Binding-site contacts:
Ligand atom O7 contacts residue ASN657 of chain 1.A at 3.9 Å.
Ligand atom C2 contacts residue ASN657 of chain 1.A at 2.5 Å.
Ligand atom O5 contacts residue ASN657 of chain 1.A at 2.4 Å (h-bond).
Ligand atom C3 contacts residue ASN657 of chain 1.A at 3.8 Å.
Ligand atom O7 contacts residue HIS655 of chain 1.A at 4.2 Å.
Ligand atom C4 contacts residue ASN657 of chain 1.A at 4.3 Å.
Ligand atom C7 contacts residue ASN657 of chain 1.A at 3.6 Å.
Ligand atom N2 contacts residue ASN657 of chain 1.A at 3.0 Å (h-bond).
Ligand atom C5 contacts residue ASN657 of chain 1.A at 3.7 Å.
Ligand atom C1 contacts residue ASN657 of chain 1.A at 1.4 Å.

A protein and the small-molecule ligand that binds it are described below.
Small molecule (SMILES): CC(=O)N[C@@H]1[C@@H](O)[C@H](O)[C@@H](CO)O[C@H]1O

Sequence of chain 1.A:
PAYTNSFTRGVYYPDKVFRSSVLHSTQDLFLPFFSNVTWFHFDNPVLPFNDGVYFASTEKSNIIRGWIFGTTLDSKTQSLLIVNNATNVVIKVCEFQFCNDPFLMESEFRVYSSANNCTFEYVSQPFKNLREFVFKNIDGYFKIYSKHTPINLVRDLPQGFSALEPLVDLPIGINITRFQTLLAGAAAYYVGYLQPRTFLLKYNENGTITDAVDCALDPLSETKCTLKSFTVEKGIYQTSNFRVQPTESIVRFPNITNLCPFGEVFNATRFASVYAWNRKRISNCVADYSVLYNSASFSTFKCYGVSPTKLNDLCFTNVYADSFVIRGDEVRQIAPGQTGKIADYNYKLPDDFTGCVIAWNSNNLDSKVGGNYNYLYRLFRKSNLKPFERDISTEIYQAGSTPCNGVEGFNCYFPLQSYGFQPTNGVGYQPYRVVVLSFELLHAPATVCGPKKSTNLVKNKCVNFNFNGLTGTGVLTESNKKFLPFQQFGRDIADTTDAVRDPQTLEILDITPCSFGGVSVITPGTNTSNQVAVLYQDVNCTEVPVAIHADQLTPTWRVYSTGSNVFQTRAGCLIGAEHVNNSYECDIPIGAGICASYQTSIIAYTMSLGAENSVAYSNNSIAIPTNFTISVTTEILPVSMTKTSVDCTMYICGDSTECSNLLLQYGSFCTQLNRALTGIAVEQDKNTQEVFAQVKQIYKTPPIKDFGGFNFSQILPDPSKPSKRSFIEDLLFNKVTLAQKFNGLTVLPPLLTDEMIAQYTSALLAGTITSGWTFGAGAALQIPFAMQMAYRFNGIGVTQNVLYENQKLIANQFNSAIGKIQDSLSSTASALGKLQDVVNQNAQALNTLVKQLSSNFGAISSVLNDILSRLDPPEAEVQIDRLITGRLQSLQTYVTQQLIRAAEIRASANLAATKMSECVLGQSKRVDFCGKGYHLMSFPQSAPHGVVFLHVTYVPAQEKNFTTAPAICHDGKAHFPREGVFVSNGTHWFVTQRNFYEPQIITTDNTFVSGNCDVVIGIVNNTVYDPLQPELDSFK